A small-molecule ligand and the protein it binds are described below.
Small molecule (SMILES): CC(=O)N[C@@H]1[C@@H](O)[C@H](O)[C@@H](CO)O[C@H]1O

Binding-site contacts:
Ligand atom C5 contacts residue ASN406 of chain 1.E at 3.7 Å.
Ligand atom C3 contacts residue ASN406 of chain 1.E at 3.9 Å.
Ligand atom C2 contacts residue ASN406 of chain 1.E at 2.5 Å.
Ligand atom N2 contacts residue ASN406 of chain 1.E at 3.0 Å (h-bond).
Ligand atom C1 contacts residue ASN406 of chain 1.E at 1.6 Å.
Ligand atom O7 contacts residue ASN406 of chain 1.E at 2.9 Å (h-bond).
Ligand atom C4 contacts residue ASN406 of chain 1.E at 4.2 Å.
Ligand atom O5 contacts residue PRO253 of chain 1.E at 4.3 Å.
Ligand atom O5 contacts residue ASN406 of chain 1.E at 2.4 Å (h-bond).
Ligand atom C7 contacts residue ASN406 of chain 1.E at 3.2 Å.

Sequence of chain 1.E:
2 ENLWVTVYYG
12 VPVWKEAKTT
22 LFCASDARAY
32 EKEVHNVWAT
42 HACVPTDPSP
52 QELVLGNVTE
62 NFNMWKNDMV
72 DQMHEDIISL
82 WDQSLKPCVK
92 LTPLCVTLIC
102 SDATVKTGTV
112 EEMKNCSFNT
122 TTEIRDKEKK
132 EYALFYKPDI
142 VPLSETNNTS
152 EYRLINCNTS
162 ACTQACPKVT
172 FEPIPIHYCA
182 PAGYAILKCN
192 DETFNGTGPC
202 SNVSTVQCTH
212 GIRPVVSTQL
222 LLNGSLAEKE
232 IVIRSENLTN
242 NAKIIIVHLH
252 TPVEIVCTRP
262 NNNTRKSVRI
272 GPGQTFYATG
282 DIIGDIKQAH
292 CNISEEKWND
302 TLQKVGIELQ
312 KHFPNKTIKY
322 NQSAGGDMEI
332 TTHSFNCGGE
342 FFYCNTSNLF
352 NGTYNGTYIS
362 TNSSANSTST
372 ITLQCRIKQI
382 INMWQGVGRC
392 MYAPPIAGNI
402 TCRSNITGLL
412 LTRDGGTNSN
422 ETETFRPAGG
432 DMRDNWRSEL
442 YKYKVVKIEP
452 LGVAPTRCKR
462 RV